This small molecule binds to this protein.
Small molecule (SMILES): NC[C@H]1O[C@H](O[C@H]2[C@H](O)[C@@H](O[C@H]3O[C@H](CO)[C@@H](O)[C@H](N)[C@H]3O)[C@H](N)C[C@@H]2N)[C@H](O)[C@@H](O)[C@@H]1O

Sequence of chain 1.G:
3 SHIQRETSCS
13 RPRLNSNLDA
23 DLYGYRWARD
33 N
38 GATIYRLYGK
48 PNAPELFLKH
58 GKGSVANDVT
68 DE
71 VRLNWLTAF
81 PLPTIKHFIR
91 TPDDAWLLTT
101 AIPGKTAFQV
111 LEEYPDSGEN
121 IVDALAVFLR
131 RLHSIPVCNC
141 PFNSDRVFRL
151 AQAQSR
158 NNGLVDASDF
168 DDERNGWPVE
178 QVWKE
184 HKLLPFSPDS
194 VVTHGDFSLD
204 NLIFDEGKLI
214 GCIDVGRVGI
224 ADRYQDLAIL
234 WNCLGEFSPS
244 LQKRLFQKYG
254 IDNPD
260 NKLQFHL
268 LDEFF

Sequence of chain 1.H:
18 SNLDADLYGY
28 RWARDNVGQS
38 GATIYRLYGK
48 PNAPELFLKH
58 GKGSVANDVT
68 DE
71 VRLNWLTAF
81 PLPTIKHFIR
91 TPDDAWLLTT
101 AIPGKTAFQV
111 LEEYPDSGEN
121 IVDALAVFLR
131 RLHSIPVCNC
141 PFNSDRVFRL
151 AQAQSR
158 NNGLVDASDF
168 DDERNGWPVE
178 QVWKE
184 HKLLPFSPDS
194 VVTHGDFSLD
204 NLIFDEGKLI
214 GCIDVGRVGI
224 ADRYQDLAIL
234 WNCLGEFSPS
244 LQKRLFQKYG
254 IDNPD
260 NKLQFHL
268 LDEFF

Binding-site contacts:
Ligand atom N2 contacts residue ASP269 of chain 1.H at 2.8 Å (salt-bridge).
Ligand atom C12 contacts residue ASP269 of chain 1.H at 3.5 Å.
Ligand atom N4 contacts residue ASP168 of chain 1.H at 3.9 Å.
Ligand atom C3 contacts residue ASP199 of chain 1.H at 3.4 Å.
Ligand atom C5 contacts residue PHE272 of chain 1.H at 3.8 Å (hydrophobic).
Ligand atom N2 contacts residue PHE272 of chain 1.H at 2.9 Å (h-bond).
Ligand atom C9 contacts residue ASP166 of chain 1.H at 3.9 Å.
Ligand atom C7 contacts residue GLU270 of chain 1.H at 3.6 Å.
Ligand atom C18 contacts residue CYS236 of chain 1.H at 3.8 Å (hydrophobic).
Ligand atom N3 contacts residue GLU270 of chain 1.H at 2.7 Å (salt-bridge).
Ligand atom C8 contacts residue ASP166 of chain 1.H at 3.6 Å.
Ligand atom O5 contacts residue ASP166 of chain 1.H at 3.8 Å.
Ligand atom O12 contacts residue SER3 of chain 1.G at 3.0 Å (h-bond).
Ligand atom O14 contacts residue CYS236 of chain 1.H at 3.4 Å.
Ligand atom C17 contacts residue GLU239 of chain 1.H at 3.9 Å.
Ligand atom C16 contacts residue GLU239 of chain 1.H at 3.3 Å.
Ligand atom C7 contacts residue ASP168 of chain 1.H at 3.8 Å.
Ligand atom C15 contacts residue ASP168 of chain 1.H at 3.6 Å.
Ligand atom O7 contacts residue ASP199 of chain 1.H at 2.6 Å (salt-bridge).
Ligand atom C12 contacts residue GLU270 of chain 1.H at 3.4 Å.
Ligand atom C14 contacts residue ASP168 of chain 1.H at 3.6 Å.
Ligand atom C15 contacts residue ASN235 of chain 1.H at 3.6 Å.
Ligand atom C11 contacts residue ASP269 of chain 1.H at 3.3 Å.
Ligand atom O14 contacts residue GLU239 of chain 1.H at 2.7 Å (salt-bridge).
Ligand atom C18 contacts residue GLU239 of chain 1.H at 3.2 Å.
Ligand atom O10 contacts residue ASP166 of chain 1.H at 3.9 Å.
Ligand atom O13 contacts residue ASP168 of chain 1.H at 2.8 Å (salt-bridge).
Ligand atom N3 contacts residue ASP168 of chain 1.H at 2.9 Å (salt-bridge).
Ligand atom O11 contacts residue ASP168 of chain 1.H at 3.4 Å (salt-bridge).
Ligand atom N3 contacts residue PHE167 of chain 1.H at 3.9 Å.
Ligand atom O8 contacts residue PHE272 of chain 1.H at 3.9 Å.
Ligand atom C18 contacts residue HIS4 of chain 1.G at 3.6 Å.
Ligand atom C12 contacts residue ASP166 of chain 1.H at 3.9 Å.
Ligand atom N1 contacts residue PHE272 of chain 1.H at 3.0 Å (h-bond).
Ligand atom O14 contacts residue ASN235 of chain 1.H at 3.4 Å (h-bond).
Ligand atom C13 contacts residue SER3 of chain 1.G at 3.7 Å.
Ligand atom C10 contacts residue ASP166 of chain 1.H at 3.4 Å.
Ligand atom C6 contacts residue PHE272 of chain 1.H at 3.3 Å (hydrophobic).
Ligand atom C7 contacts residue ASP166 of chain 1.H at 3.6 Å.
Ligand atom N3 contacts residue ASP166 of chain 1.H at 2.9 Å (salt-bridge).